Sequence of chain 1.C:
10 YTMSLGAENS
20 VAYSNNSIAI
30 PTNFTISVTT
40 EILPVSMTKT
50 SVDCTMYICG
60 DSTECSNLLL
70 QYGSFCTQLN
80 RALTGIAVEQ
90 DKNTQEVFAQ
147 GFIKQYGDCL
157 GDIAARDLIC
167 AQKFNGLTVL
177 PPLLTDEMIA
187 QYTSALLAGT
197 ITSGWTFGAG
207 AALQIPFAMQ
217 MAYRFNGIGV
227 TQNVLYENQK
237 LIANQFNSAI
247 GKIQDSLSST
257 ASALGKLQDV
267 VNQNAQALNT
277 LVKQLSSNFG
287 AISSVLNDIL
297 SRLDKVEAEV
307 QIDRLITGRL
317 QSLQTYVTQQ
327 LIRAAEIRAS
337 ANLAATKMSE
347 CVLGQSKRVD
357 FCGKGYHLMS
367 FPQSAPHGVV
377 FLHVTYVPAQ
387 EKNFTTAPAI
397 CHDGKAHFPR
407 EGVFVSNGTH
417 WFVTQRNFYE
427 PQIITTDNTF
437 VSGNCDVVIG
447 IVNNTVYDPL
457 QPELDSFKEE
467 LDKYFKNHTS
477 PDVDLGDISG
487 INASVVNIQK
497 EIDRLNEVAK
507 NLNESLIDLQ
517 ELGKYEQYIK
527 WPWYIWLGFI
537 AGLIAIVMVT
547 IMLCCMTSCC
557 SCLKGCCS

Binding-site contacts:
Ligand atom O7 contacts residue ILE41 of chain 1.A at 3.5 Å.
Ligand atom C2 contacts residue ASN449 of chain 1.C at 2.5 Å.
Ligand atom C8 contacts residue ASP454 of chain 1.C at 3.7 Å.
Ligand atom C3 contacts residue ASN449 of chain 1.C at 3.9 Å.
Ligand atom C6 contacts residue THR451 of chain 1.C at 3.6 Å.
Ligand atom C5 contacts residue THR451 of chain 1.C at 4.0 Å.
Ligand atom O7 contacts residue ASN449 of chain 1.C at 2.9 Å (h-bond).
Ligand atom O5 contacts residue THR451 of chain 1.C at 3.4 Å (h-bond).
Ligand atom N2 contacts residue ASN449 of chain 1.C at 3.0 Å (h-bond).
Ligand atom C4 contacts residue ASN449 of chain 1.C at 4.3 Å.
Ligand atom O7 contacts residue ILE447 of chain 1.C at 4.2 Å.
Ligand atom C1 contacts residue THR451 of chain 1.C at 4.3 Å.
Ligand atom C5 contacts residue ASN449 of chain 1.C at 3.7 Å.
Ligand atom C7 contacts residue ILE41 of chain 1.A at 4.0 Å (hydrophobic).
Ligand atom C1 contacts residue ASN449 of chain 1.C at 1.5 Å.
Ligand atom O5 contacts residue ASN449 of chain 1.C at 2.4 Å (h-bond).
Ligand atom C7 contacts residue ASN449 of chain 1.C at 3.3 Å.
Ligand atom N2 contacts residue ILE41 of chain 1.A at 4.2 Å.

This protein binds this small molecule.
Small molecule (SMILES): CC(=O)N[C@H]1[C@H](O[C@H]2[C@H](O)[C@@H](NC(C)=O)CO[C@@H]2CO)O[C@H](CO)[C@@H](O[C@H]2O[C@H](CO)[C@@H](O)[C@H](O[C@H]3O[C@H](CO)[C@@H](O)[C@H](O)[C@@H]3O)[C@@H]2O)[C@@H]1O

Sequence of chain 1.A:
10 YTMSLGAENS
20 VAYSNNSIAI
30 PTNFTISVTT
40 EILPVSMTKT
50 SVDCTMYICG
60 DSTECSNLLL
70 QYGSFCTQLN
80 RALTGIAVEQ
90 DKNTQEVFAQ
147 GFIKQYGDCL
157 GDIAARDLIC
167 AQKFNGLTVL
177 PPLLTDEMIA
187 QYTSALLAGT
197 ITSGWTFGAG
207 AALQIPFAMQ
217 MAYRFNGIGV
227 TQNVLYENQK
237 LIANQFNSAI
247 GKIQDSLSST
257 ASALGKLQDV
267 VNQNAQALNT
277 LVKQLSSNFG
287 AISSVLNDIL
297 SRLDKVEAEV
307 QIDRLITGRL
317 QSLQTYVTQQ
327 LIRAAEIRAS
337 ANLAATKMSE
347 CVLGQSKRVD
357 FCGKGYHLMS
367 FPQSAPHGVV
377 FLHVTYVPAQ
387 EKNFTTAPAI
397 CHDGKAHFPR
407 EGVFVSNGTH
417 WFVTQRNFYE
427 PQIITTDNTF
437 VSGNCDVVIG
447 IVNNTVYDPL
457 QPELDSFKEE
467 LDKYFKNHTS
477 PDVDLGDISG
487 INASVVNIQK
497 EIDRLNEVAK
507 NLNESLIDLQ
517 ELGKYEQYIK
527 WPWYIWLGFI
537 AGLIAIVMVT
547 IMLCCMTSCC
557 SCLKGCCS